Sequence of chain 1.B:
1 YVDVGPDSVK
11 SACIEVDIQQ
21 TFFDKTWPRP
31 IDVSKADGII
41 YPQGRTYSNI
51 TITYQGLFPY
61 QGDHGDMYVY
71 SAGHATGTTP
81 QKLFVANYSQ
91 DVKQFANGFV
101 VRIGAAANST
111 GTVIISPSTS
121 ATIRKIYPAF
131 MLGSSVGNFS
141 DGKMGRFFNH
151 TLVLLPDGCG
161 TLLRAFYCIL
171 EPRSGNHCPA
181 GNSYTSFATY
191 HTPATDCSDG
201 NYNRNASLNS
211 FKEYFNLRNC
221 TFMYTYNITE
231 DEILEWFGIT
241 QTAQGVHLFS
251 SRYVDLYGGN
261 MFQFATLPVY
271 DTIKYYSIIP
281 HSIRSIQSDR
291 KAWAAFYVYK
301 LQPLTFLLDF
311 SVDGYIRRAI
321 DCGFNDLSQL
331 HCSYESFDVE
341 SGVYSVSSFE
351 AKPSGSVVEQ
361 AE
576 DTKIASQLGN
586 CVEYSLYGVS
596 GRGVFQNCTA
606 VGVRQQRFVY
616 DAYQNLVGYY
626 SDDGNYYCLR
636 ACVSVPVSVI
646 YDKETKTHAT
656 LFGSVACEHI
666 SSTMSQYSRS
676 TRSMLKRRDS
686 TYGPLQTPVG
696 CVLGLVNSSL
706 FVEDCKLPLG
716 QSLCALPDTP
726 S

Sequence of chain 1.F:
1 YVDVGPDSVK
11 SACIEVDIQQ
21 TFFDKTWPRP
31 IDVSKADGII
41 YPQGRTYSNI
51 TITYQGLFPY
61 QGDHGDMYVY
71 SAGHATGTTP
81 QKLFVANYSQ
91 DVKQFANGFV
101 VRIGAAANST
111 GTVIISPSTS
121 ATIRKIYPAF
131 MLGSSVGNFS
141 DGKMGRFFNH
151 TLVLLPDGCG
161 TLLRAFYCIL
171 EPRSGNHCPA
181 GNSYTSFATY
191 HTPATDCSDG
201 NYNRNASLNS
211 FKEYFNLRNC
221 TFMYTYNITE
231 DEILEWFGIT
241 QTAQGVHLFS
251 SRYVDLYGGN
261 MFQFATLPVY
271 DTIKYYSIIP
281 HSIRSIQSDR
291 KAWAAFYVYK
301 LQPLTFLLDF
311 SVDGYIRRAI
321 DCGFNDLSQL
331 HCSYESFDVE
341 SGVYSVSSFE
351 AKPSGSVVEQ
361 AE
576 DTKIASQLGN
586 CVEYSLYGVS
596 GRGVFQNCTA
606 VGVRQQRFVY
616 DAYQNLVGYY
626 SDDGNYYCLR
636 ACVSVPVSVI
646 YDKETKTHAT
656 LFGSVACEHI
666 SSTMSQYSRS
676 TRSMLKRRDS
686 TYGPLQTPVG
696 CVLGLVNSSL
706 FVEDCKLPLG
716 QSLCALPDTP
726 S

The protein below binds the small molecule below.
Small molecule (SMILES): CC(=O)N[C@@H]1[C@@H](O)[C@H](O)[C@@H](CO)O[C@H]1O

Binding-site contacts:
Ligand atom C8 contacts residue SER48 of chain 1.F at 3.9 Å.
Ligand atom C7 contacts residue ASN49 of chain 1.F at 3.1 Å.
Ligand atom N2 contacts residue VAL312 of chain 1.F at 3.8 Å.
Ligand atom C8 contacts residue ASN49 of chain 1.F at 4.2 Å.
Ligand atom C1 contacts residue ASN49 of chain 1.F at 1.5 Å.
Ligand atom O7 contacts residue ASN49 of chain 1.F at 3.1 Å (h-bond).
Ligand atom O7 contacts residue SER48 of chain 1.F at 4.5 Å.
Ligand atom C8 contacts residue VAL606 of chain 1.B at 3.8 Å (hydrophobic).
Ligand atom C8 contacts residue VAL312 of chain 1.F at 3.6 Å (hydrophobic).
Ligand atom C7 contacts residue VAL312 of chain 1.F at 4.2 Å (hydrophobic).
Ligand atom C3 contacts residue ASN49 of chain 1.F at 3.8 Å.
Ligand atom O5 contacts residue ASN49 of chain 1.F at 2.4 Å (h-bond).
Ligand atom C2 contacts residue ASN49 of chain 1.F at 2.5 Å.
Ligand atom C5 contacts residue ASN49 of chain 1.F at 3.7 Å.
Ligand atom N2 contacts residue ASN49 of chain 1.F at 2.8 Å (h-bond).
Ligand atom C4 contacts residue ASN49 of chain 1.F at 4.2 Å.